This small molecule binds to this protein.
Small molecule (SMILES): Nc1nc(=O)n([C@@H]2CS[C@H](CO)O2)cc1F

Sequence of chain 3.B:
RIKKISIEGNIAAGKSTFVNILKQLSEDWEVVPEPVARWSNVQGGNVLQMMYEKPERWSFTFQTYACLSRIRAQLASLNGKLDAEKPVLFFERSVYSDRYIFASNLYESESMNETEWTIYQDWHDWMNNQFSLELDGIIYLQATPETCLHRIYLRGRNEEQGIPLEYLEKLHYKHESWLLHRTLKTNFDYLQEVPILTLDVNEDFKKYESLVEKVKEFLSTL

Binding-site contacts:
Ligand atom O6 contacts residue GLU73 of chain 3.B at 3.6 Å (salt-bridge).
Ligand atom C12 contacts residue PHE157 of chain 3.B at 3.7 Å (hydrophobic).
Ligand atom C11 contacts residue PHE157 of chain 3.B at 3.6 Å (hydrophobic).
Ligand atom F2 contacts residue ARG148 of chain 3.B at 3.8 Å.
Ligand atom O5 contacts residue ARG148 of chain 3.B at 3.7 Å.
Ligand atom C13 contacts residue PHE157 of chain 3.B at 3.7 Å (hydrophobic).
Ligand atom O4 contacts residue GLN117 of chain 3.B at 3.6 Å (h-bond).
Ligand atom C10 contacts residue ASP153 of chain 3.B at 3.9 Å.
Ligand atom N6 contacts residue ASP153 of chain 3.B at 2.9 Å (salt-bridge).
Ligand atom F2 contacts residue ASP153 of chain 3.B at 3.2 Å.
Ligand atom C9 contacts residue PHE116 of chain 3.B at 3.5 Å (hydrophobic).
Ligand atom O6 contacts residue ILE50 of chain 3.B at 3.8 Å.
Ligand atom C14 contacts residue LEU102 of chain 3.B at 3.7 Å (hydrophobic).
Ligand atom F2 contacts residue ARG124 of chain 3.B at 2.8 Å.
Ligand atom N5 contacts residue PHE116 of chain 3.B at 3.4 Å.
Ligand atom F2 contacts residue GLU73 of chain 3.B at 3.2 Å.
Ligand atom O4 contacts residue MET105 of chain 3.B at 3.4 Å.
Ligand atom S2 contacts residue TRP78 of chain 3.B at 3.8 Å.
Ligand atom C10 contacts residue PHE157 of chain 3.B at 3.4 Å (hydrophobic).
Ligand atom N6 contacts residue GLN117 of chain 3.B at 3.0 Å (h-bond).
Ligand atom C13 contacts residue TYR106 of chain 3.B at 3.9 Å (hydrophobic).
Ligand atom C16 contacts residue GLU73 of chain 3.B at 3.3 Å.
Ligand atom S2 contacts residue LEU102 of chain 3.B at 3.6 Å.
Ligand atom C9 contacts residue PHE157 of chain 3.B at 3.3 Å (hydrophobic).
Ligand atom N4 contacts residue PHE157 of chain 3.B at 3.4 Å.
Ligand atom C10 contacts residue GLN117 of chain 3.B at 3.7 Å.
Ligand atom C14 contacts residue TYR106 of chain 3.B at 3.1 Å (hydrophobic).
Ligand atom O4 contacts residue PHE116 of chain 3.B at 3.6 Å.
Ligand atom F2 contacts residue PHE157 of chain 3.B at 3.9 Å.
Ligand atom O6 contacts residue ARG148 of chain 3.B at 3.0 Å (salt-bridge).
Ligand atom O5 contacts residue PHE157 of chain 3.B at 3.8 Å.
Ligand atom N6 contacts residue PHE157 of chain 3.B at 3.7 Å.
Ligand atom O4 contacts residue PHE157 of chain 3.B at 3.7 Å.
Ligand atom C12 contacts residue ARG148 of chain 3.B at 3.5 Å.
Ligand atom C9 contacts residue GLN117 of chain 3.B at 3.6 Å.
Ligand atom C16 contacts residue ARG148 of chain 3.B at 3.5 Å.
Ligand atom N5 contacts residue PHE157 of chain 3.B at 3.3 Å.
Ligand atom O5 contacts residue ILE50 of chain 3.B at 3.7 Å.
Ligand atom N5 contacts residue GLN117 of chain 3.B at 2.9 Å (h-bond).
Ligand atom F2 contacts residue TRP78 of chain 3.B at 3.9 Å.